Binding-site contacts:
Ligand atom C8 contacts residue PHE10 of chain 1.E at 3.7 Å (hydrophobic).
Ligand atom C3 contacts residue ASN11 of chain 1.E at 3.8 Å.
Ligand atom C8 contacts residue LEU36 of chain 1.E at 4.0 Å (hydrophobic).
Ligand atom C5 contacts residue ASN11 of chain 1.E at 3.7 Å.
Ligand atom O7 contacts residue GLY7 of chain 1.E at 3.3 Å.
Ligand atom C1 contacts residue ASN11 of chain 1.E at 1.4 Å.
Ligand atom C2 contacts residue ASN11 of chain 1.E at 2.5 Å.
Ligand atom O7 contacts residue ASN11 of chain 1.E at 3.9 Å.
Ligand atom C4 contacts residue ASN11 of chain 1.E at 4.2 Å.
Ligand atom O7 contacts residue PHE6 of chain 1.E at 4.3 Å.
Ligand atom N2 contacts residue ASN11 of chain 1.E at 2.9 Å (h-bond).
Ligand atom C8 contacts residue GLY7 of chain 1.E at 4.0 Å.
Ligand atom C8 contacts residue PHE6 of chain 1.E at 3.7 Å (hydrophobic).
Ligand atom C7 contacts residue ASN11 of chain 1.E at 3.6 Å.
Ligand atom C7 contacts residue PHE6 of chain 1.E at 4.5 Å (hydrophobic).
Ligand atom C7 contacts residue GLY7 of chain 1.E at 3.8 Å.
Ligand atom O5 contacts residue ASN11 of chain 1.E at 2.4 Å (h-bond).

The protein below binds the small molecule below.
Small molecule (SMILES): CC(=O)N[C@@H]1[C@@H](O)[C@H](O)[C@@H](CO)O[C@H]1O

Sequence of chain 1.E:
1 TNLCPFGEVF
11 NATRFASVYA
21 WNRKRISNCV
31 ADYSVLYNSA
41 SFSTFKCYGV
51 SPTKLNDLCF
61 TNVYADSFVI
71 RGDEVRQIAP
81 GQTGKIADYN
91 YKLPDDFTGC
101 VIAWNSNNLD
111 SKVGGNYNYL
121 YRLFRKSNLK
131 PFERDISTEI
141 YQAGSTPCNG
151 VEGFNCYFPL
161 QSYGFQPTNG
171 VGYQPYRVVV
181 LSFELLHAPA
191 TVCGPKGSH